A small-molecule ligand and the protein it binds are described below.
Small molecule (SMILES): COc1cc(-c2cnc3c(N4CCOCC4)snc3c2)ccc1N

Binding-site contacts:
Ligand atom NAM contacts residue CYS115 of chain 1.A at 2.9 Å (h-bond).
Ligand atom CAF contacts residue LEU35 of chain 1.A at 3.9 Å (hydrophobic).
Ligand atom CAU contacts residue ALA56 of chain 1.A at 3.7 Å (hydrophobic).
Ligand atom CAU contacts residue LEU169 of chain 1.A at 3.6 Å (hydrophobic).
Ligand atom CAH contacts residue THR112 of chain 1.A at 4.0 Å.
Ligand atom CAT contacts residue GLY117 of chain 1.A at 3.9 Å.
Ligand atom CAH contacts residue MET78 of chain 1.A at 4.0 Å (hydrophobic).
Ligand atom NAM contacts residue ALA56 of chain 1.A at 3.8 Å.
Ligand atom NAX contacts residue THR112 of chain 1.A at 4.1 Å.
Ligand atom CAF contacts residue GLY117 of chain 1.A at 3.9 Å.
Ligand atom OAN contacts residue LEU35 of chain 1.A at 3.9 Å.
Ligand atom CAA contacts residue ARG33 of chain 1.A at 3.8 Å.
Ligand atom NAM contacts residue LEU169 of chain 1.A at 4.0 Å.
Ligand atom CAT contacts residue LYS116 of chain 1.A at 4.0 Å.
Ligand atom SAP contacts residue GLU113 of chain 1.A at 3.2 Å (salt-bridge).
Ligand atom CAQ contacts residue GLY117 of chain 1.A at 4.1 Å.
Ligand atom SAP contacts residue THR112 of chain 1.A at 3.5 Å (h-bond).
Ligand atom CAG contacts residue LEU114 of chain 1.A at 4.0 Å (hydrophobic).
Ligand atom OAN contacts residue LYS116 of chain 1.A at 3.6 Å (salt-bridge).
Ligand atom OAO contacts residue LYS58 of chain 1.A at 3.7 Å.
Ligand atom CAG contacts residue CYS115 of chain 1.A at 3.9 Å (hydrophobic).
Ligand atom CAV contacts residue ALA56 of chain 1.A at 4.1 Å (hydrophobic).
Ligand atom CAI contacts residue LYS58 of chain 1.A at 3.7 Å.
Ligand atom CAT contacts residue LEU35 of chain 1.A at 3.7 Å (hydrophobic).
Ligand atom CAR contacts residue GLY117 of chain 1.A at 4.0 Å.
Ligand atom NAM contacts residue GLU113 of chain 1.A at 3.6 Å.
Ligand atom CAW contacts residue LEU169 of chain 1.A at 3.7 Å (hydrophobic).
Ligand atom CAW contacts residue ALA56 of chain 1.A at 4.1 Å (hydrophobic).
Ligand atom SAP contacts residue CYS115 of chain 1.A at 4.0 Å.
Ligand atom CAV contacts residue LEU169 of chain 1.A at 3.9 Å (hydrophobic).
Ligand atom SAP contacts residue ALA56 of chain 1.A at 3.5 Å.
Ligand atom OAN contacts residue ARG33 of chain 1.A at 4.0 Å.
Ligand atom CAJ contacts residue THR112 of chain 1.A at 3.0 Å.
Ligand atom NAM contacts residue LEU114 of chain 1.A at 3.7 Å.
Ligand atom CAA contacts residue LYS116 of chain 1.A at 3.3 Å.
Ligand atom CAV contacts residue CYS115 of chain 1.A at 3.8 Å (hydrophobic).
Ligand atom CAA contacts residue CYS115 of chain 1.A at 3.9 Å (hydrophobic).
Ligand atom CAI contacts residue VAL43 of chain 1.A at 3.9 Å (hydrophobic).
Ligand atom NAL contacts residue VAL43 of chain 1.A at 3.9 Å.
Ligand atom SAP contacts residue LEU169 of chain 1.A at 3.8 Å.

Sequence of chain 1.A:
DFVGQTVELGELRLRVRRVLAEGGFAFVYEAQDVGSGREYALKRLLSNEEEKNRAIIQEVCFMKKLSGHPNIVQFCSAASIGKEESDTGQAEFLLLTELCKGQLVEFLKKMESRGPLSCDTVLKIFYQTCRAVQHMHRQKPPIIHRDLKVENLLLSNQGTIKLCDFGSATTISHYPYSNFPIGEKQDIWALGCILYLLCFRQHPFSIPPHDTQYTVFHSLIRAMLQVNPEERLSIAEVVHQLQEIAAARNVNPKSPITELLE